Sequence of chain 1.B:
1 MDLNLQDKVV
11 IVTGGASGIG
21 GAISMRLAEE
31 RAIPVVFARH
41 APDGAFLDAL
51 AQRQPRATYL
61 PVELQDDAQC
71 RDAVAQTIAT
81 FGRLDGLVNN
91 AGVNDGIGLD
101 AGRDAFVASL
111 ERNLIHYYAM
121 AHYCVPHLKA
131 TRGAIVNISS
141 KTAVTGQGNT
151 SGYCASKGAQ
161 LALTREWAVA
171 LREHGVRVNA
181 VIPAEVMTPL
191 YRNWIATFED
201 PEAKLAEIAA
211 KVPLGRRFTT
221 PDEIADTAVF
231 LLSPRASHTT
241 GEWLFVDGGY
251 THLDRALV

A protein and the small-molecule ligand that binds it are described below.
Small molecule (SMILES): C[C@@H]1O[C@H](O)[C@@H](O)[C@H](O)[C@@H]1O

Binding-site contacts:
Ligand atom C6 contacts residue ASN94 of chain 1.B at 3.9 Å.
Ligand atom O3 contacts residue ALA184 of chain 1.B at 3.8 Å.
Ligand atom C2 contacts residue THR142 of chain 1.B at 3.9 Å.
Ligand atom O2 contacts residue LYS141 of chain 1.B at 2.9 Å (salt-bridge).
Ligand atom O2 contacts residue THR142 of chain 1.B at 3.7 Å.
Ligand atom C3 contacts residue LYS141 of chain 1.B at 3.8 Å.
Ligand atom O2 contacts residue SER140 of chain 1.B at 3.4 Å (h-bond).
Ligand atom C4 contacts residue TYR191 of chain 1.B at 3.6 Å (hydrophobic).
Ligand atom C2 contacts residue LYS141 of chain 1.B at 3.6 Å.
Ligand atom C2 contacts residue ALA184 of chain 1.B at 3.5 Å (hydrophobic).
Ligand atom C3 contacts residue GLU185 of chain 1.B at 3.4 Å.
Ligand atom O4 contacts residue ASN94 of chain 1.B at 3.0 Å (h-bond).
Ligand atom C3 contacts residue TYR191 of chain 1.B at 3.8 Å (hydrophobic).
Ligand atom O5 contacts residue TYR153 of chain 1.B at 3.7 Å.
Ligand atom O3 contacts residue LYS141 of chain 1.B at 2.9 Å (salt-bridge).
Ligand atom C1 contacts residue ALA184 of chain 1.B at 4.0 Å (hydrophobic).
Ligand atom C3 contacts residue GLN147 of chain 1.B at 3.8 Å.
Ligand atom C4 contacts residue GLN147 of chain 1.B at 4.0 Å.
Ligand atom C4 contacts residue TRP194 of chain 1.B at 3.8 Å (hydrophobic).
Ligand atom C2 contacts residue SER140 of chain 1.B at 4.0 Å.
Ligand atom O2 contacts residue NAP1 of chain 1.K at 3.9 Å.
Ligand atom C2 contacts residue GLN147 of chain 1.B at 3.9 Å.
Ligand atom C1 contacts residue TYR153 of chain 1.B at 3.6 Å (hydrophobic).
Ligand atom O5 contacts residue ASN94 of chain 1.B at 3.3 Å (h-bond).
Ligand atom O1 contacts residue NAP1 of chain 1.K at 3.3 Å.
Ligand atom O4 contacts residue GLN147 of chain 1.B at 3.0 Å (h-bond).
Ligand atom C4 contacts residue ASN94 of chain 1.B at 4.0 Å.
Ligand atom C5 contacts residue NAP1 of chain 1.K at 4.0 Å.
Ligand atom C1 contacts residue SER140 of chain 1.B at 3.8 Å.
Ligand atom O3 contacts residue TYR191 of chain 1.B at 4.0 Å.
Ligand atom O4 contacts residue TRP194 of chain 1.B at 3.3 Å.
Ligand atom C5 contacts residue ASN94 of chain 1.B at 4.0 Å.
Ligand atom O1 contacts residue TYR153 of chain 1.B at 2.6 Å (h-bond).
Ligand atom C6 contacts residue TRP194 of chain 1.B at 3.7 Å (hydrophobic).
Ligand atom O2 contacts residue ALA184 of chain 1.B at 2.8 Å (h-bond).
Ligand atom O1 contacts residue SER140 of chain 1.B at 2.6 Å (h-bond).
Ligand atom O3 contacts residue GLU185 of chain 1.B at 2.8 Å (salt-bridge).
Ligand atom C1 contacts residue NAP1 of chain 1.K at 3.3 Å.
Ligand atom O3 contacts residue GLN147 of chain 1.B at 3.1 Å (h-bond).
Ligand atom C3 contacts residue ALA184 of chain 1.B at 3.4 Å (hydrophobic).